The protein below binds the small molecule below.
Small molecule (SMILES): O=C(O)[C@@H]1O[C@H](O[C@H]2[C@@H](OS(=O)(=O)O)O[C@@H](O)[C@H](NS(=O)(=O)O)[C@H]2O)[C@@H](OS(=O)(=O)O)[C@H](O)[C@@H]1O

Sequence of chain 40.B:
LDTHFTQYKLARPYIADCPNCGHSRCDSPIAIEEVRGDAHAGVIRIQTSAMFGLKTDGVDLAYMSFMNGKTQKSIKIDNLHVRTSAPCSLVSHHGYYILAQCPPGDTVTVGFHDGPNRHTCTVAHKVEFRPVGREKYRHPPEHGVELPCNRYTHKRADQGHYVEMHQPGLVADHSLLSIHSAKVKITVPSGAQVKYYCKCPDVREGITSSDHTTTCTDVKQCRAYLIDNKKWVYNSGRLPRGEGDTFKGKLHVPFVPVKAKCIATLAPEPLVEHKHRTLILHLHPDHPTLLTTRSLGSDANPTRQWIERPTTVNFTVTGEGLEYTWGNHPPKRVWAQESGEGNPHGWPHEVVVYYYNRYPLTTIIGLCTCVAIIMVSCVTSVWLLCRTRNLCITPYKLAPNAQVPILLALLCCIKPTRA

Sequence of chain 31.B:
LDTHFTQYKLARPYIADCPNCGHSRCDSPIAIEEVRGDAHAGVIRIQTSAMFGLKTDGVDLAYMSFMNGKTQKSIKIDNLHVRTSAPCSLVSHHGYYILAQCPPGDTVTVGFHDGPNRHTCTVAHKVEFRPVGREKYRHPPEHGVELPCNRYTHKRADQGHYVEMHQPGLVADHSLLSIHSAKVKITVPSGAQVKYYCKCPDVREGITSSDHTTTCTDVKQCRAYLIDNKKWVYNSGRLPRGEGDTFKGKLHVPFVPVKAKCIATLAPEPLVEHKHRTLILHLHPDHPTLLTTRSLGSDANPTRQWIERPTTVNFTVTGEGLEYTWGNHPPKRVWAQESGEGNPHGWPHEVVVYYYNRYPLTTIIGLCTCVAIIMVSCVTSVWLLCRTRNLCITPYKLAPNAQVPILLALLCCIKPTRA

Sequence of chain 58.B:
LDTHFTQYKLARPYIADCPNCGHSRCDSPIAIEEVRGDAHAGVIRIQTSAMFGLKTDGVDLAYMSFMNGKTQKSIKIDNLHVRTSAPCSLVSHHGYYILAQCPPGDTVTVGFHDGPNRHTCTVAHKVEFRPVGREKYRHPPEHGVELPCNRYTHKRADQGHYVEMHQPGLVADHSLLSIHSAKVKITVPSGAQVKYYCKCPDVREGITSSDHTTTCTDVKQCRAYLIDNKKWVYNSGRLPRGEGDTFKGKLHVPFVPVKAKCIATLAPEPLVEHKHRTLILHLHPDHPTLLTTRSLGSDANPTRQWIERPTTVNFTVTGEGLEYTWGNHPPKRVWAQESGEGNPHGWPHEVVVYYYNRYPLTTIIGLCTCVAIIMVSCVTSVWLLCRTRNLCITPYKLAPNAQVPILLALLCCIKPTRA

Binding-site contacts:
Ligand atom O2 contacts residue U9A1 of chain 40.I at 0.5 Å (h-bond).
Ligand atom C2 contacts residue U9A1 of chain 40.I at 1.1 Å.
Ligand atom O4 contacts residue U9A1 of chain 40.I at 1.3 Å.
Ligand atom C3 contacts residue U9A1 of chain 58.I at 1.3 Å.
Ligand atom C5 contacts residue U9A1 of chain 40.I at 1.6 Å.
Ligand atom C3 contacts residue U9A1 of chain 40.I at 0.4 Å.
Ligand atom SBG contacts residue U9A1 of chain 58.I at 0.3 Å.
Ligand atom O4 contacts residue U9A1 of chain 58.I at 0.7 Å.
Ligand atom N2 contacts residue U972 of chain 58.I at 0.5 Å (h-bond).
Ligand atom O5 contacts residue U9A1 of chain 58.I at 0.8 Å (h-bond).
Ligand atom OBE contacts residue U9A1 of chain 58.I at 1.6 Å (h-bond).
Ligand atom OBI contacts residue U972 of chain 40.I at 1.6 Å (h-bond).
Ligand atom OBH contacts residue U9A1 of chain 58.I at 1.4 Å (h-bond).
Ligand atom O1 contacts residue U972 of chain 58.I at 1.0 Å (h-bond).
Ligand atom O5B contacts residue U972 of chain 40.I at 1.6 Å (h-bond).
Ligand atom O3 contacts residue U9A1 of chain 58.I at 1.5 Å (h-bond).
Ligand atom C4 contacts residue U9A1 of chain 40.I at 0.7 Å.
Ligand atom SAG contacts residue U972 of chain 58.I at 1.4 Å (h-bond).
Ligand atom SBB contacts residue U9A1 of chain 40.I at 1.2 Å.
Ligand atom C4 contacts residue U9A1 of chain 58.I at 0.9 Å.
Ligand atom N2 contacts residue U9A1 of chain 40.I at 1.4 Å (h-bond).
Ligand atom C1 contacts residue U972 of chain 58.I at 1.2 Å.
Ligand atom O5B contacts residue U9A1 of chain 58.I at 1.3 Å.
Ligand atom OBA contacts residue U9A1 of chain 58.I at 1.0 Å (h-bond).
Ligand atom C5 contacts residue U9A1 of chain 58.I at 0.4 Å.
Ligand atom SBB contacts residue U9A1 of chain 58.I at 1.1 Å (h-bond).
Ligand atom OAF contacts residue U972 of chain 58.I at 0.1 Å (h-bond).
Ligand atom SBG contacts residue U972 of chain 40.I at 1.1 Å (h-bond).
Ligand atom O1 contacts residue U9A1 of chain 40.I at 0.9 Å (h-bond).
Ligand atom C2 contacts residue U972 of chain 58.I at 1.2 Å.
Ligand atom OBI contacts residue U9A1 of chain 58.I at 0.9 Å (h-bond).
Ligand atom OBH contacts residue U972 of chain 40.I at 1.0 Å (h-bond).
Ligand atom O3 contacts residue U9A1 of chain 40.I at 0.8 Å (h-bond).
Ligand atom O5B contacts residue U9A1 of chain 40.I at 1.5 Å (h-bond).
Ligand atom OBF contacts residue U9A1 of chain 58.I at 1.5 Å.
Ligand atom OBA contacts residue U9A1 of chain 40.I at 1.0 Å (h-bond).
Ligand atom O5 contacts residue U9A1 of chain 40.I at 1.7 Å (h-bond).
Ligand atom OBC contacts residue U9A1 of chain 40.I at 0.1 Å (h-bond).
Ligand atom C1 contacts residue U9A1 of chain 40.I at 0.3 Å.
Ligand atom C2 contacts residue U9A1 of chain 40.I at 1.3 Å.